This small molecule binds to this protein.
Small molecule (SMILES): CC(=O)N[C@@H]1[C@@H](O)[C@H](O)[C@@H](CO)O[C@H]1O

Binding-site contacts:
Ligand atom C7 contacts residue ASN788 of chain 1.E at 3.2 Å.
Ligand atom O6 contacts residue GLN791 of chain 1.E at 4.0 Å.
Ligand atom C2 contacts residue ASN788 of chain 1.E at 2.5 Å.
Ligand atom C5 contacts residue SER790 of chain 1.E at 3.7 Å.
Ligand atom O5 contacts residue ASN788 of chain 1.E at 2.4 Å (h-bond).
Ligand atom O7 contacts residue ASN788 of chain 1.E at 3.0 Å (h-bond).
Ligand atom C8 contacts residue ASN788 of chain 1.E at 3.8 Å.
Ligand atom C4 contacts residue ASN788 of chain 1.E at 4.2 Å.
Ligand atom C3 contacts residue ASN788 of chain 1.E at 3.7 Å.
Ligand atom C1 contacts residue SER790 of chain 1.E at 3.5 Å.
Ligand atom O5 contacts residue SER790 of chain 1.E at 3.4 Å (h-bond).
Ligand atom C6 contacts residue GLN791 of chain 1.E at 4.4 Å.
Ligand atom C5 contacts residue ASN788 of chain 1.E at 3.7 Å.
Ligand atom C1 contacts residue ASN788 of chain 1.E at 1.4 Å.
Ligand atom N2 contacts residue ASN788 of chain 1.E at 3.0 Å (h-bond).

Sequence of chain 1.E:
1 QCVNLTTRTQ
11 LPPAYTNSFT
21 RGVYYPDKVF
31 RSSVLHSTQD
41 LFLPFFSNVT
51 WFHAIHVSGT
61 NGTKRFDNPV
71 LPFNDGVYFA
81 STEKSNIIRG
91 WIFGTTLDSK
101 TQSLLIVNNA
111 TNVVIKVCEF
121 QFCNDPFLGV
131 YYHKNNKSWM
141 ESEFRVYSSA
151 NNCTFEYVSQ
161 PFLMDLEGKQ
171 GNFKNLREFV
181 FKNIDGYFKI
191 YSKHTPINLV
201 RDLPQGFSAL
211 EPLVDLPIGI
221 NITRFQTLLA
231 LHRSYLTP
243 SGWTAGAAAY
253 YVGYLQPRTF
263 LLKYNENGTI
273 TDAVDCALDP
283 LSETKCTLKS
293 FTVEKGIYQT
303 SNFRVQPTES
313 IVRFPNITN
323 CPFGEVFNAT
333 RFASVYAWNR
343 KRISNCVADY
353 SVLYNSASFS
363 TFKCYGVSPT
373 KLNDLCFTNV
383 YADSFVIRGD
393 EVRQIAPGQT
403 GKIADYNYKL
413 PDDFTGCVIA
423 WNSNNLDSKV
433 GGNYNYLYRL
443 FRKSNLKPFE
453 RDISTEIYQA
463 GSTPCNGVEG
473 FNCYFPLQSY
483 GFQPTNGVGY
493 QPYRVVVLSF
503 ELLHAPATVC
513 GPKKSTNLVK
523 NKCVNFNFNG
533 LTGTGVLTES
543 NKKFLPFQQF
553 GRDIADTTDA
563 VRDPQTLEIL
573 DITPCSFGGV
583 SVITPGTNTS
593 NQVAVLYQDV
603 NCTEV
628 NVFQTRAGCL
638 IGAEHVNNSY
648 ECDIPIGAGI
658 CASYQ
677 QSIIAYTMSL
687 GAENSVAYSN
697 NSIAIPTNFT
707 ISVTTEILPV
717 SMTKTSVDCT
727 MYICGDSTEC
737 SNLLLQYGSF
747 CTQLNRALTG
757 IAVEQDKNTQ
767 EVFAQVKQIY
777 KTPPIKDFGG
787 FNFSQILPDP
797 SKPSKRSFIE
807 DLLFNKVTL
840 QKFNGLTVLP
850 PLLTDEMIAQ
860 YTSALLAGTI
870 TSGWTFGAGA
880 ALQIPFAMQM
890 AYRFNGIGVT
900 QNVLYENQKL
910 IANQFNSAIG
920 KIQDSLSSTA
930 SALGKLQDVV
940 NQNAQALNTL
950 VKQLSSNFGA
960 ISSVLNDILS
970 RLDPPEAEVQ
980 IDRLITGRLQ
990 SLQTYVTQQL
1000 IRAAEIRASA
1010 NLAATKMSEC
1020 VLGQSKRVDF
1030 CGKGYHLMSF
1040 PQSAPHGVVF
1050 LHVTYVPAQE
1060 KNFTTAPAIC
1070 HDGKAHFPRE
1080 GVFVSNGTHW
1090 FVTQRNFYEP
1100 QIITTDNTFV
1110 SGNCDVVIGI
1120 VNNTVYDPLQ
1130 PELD